The protein below binds the small molecule below.
Small molecule (SMILES): CC(=O)N[C@@H]1[C@@H](O)[C@H](O)[C@@H](CO)O[C@H]1O

Sequence of chain 1.A:
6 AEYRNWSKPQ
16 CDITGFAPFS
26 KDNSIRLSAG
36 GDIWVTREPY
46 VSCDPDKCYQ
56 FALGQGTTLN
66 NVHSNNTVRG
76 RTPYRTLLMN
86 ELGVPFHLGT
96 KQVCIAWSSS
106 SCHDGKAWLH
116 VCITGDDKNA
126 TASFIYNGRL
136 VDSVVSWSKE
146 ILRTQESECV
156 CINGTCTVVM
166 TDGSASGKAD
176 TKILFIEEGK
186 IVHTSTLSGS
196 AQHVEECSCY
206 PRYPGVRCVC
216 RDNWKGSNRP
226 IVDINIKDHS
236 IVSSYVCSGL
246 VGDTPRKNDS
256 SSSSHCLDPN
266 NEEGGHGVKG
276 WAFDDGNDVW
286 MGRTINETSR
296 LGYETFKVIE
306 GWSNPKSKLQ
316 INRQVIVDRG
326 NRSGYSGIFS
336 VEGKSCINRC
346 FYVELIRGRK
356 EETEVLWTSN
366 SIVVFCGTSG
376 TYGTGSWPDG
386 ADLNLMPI

Binding-site contacts:
Ligand atom C1 contacts residue ASN291 of chain 1.A at 1.4 Å.
Ligand atom C3 contacts residue ASN291 of chain 1.A at 3.9 Å.
Ligand atom O7 contacts residue ASN291 of chain 1.A at 3.5 Å (h-bond).
Ligand atom C4 contacts residue ASN291 of chain 1.A at 4.2 Å.
Ligand atom C7 contacts residue ASN291 of chain 1.A at 3.6 Å.
Ligand atom C6 contacts residue LEU296 of chain 1.A at 4.3 Å (hydrophobic).
Ligand atom N2 contacts residue ASN291 of chain 1.A at 3.1 Å (h-bond).
Ligand atom O5 contacts residue SER294 of chain 1.A at 4.1 Å.
Ligand atom O5 contacts residue LEU296 of chain 1.A at 3.8 Å.
Ligand atom C5 contacts residue ASN291 of chain 1.A at 3.7 Å.
Ligand atom C8 contacts residue GLU292 of chain 1.A at 3.7 Å.
Ligand atom C2 contacts residue ASN291 of chain 1.A at 2.6 Å.
Ligand atom O5 contacts residue ASN291 of chain 1.A at 2.3 Å (h-bond).